Sequence of chain 49.E:
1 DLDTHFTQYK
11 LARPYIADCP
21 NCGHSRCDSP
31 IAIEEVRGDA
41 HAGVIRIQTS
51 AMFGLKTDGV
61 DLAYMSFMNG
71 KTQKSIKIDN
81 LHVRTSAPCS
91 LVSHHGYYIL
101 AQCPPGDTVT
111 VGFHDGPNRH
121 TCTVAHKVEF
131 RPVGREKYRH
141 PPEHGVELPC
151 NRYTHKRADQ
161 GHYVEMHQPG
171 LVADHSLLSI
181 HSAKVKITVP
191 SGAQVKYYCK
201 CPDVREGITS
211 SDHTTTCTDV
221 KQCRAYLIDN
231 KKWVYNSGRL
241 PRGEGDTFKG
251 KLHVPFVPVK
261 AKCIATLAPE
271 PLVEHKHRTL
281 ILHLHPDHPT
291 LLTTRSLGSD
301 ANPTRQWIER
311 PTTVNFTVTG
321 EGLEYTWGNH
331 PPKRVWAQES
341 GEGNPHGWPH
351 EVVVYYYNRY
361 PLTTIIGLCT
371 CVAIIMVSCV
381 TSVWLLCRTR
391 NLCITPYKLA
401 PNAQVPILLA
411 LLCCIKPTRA

Binding-site contacts:
Ligand atom C4 contacts residue ASN315 of chain 49.E at 4.3 Å.
Ligand atom C6 contacts residue ASN315 of chain 49.E at 4.5 Å.
Ligand atom O5 contacts residue THR313 of chain 49.E at 4.3 Å.
Ligand atom C5 contacts residue ASN315 of chain 49.E at 3.7 Å.
Ligand atom N2 contacts residue ASN315 of chain 49.E at 2.8 Å (h-bond).
Ligand atom C6 contacts residue THR313 of chain 49.E at 4.5 Å.
Ligand atom O5 contacts residue VAL314 of chain 49.E at 3.8 Å.
Ligand atom C1 contacts residue ASN315 of chain 49.E at 1.4 Å.
Ligand atom C8 contacts residue ILE281 of chain 49.E at 4.5 Å (hydrophobic).
Ligand atom C3 contacts residue ASN315 of chain 49.E at 3.8 Å.
Ligand atom C1 contacts residue VAL314 of chain 49.E at 4.4 Å (hydrophobic).
Ligand atom O7 contacts residue ASN315 of chain 49.E at 4.2 Å.
Ligand atom C7 contacts residue ASN315 of chain 49.E at 3.3 Å.
Ligand atom C8 contacts residue ASN315 of chain 49.E at 3.5 Å.
Ligand atom O5 contacts residue ASN315 of chain 49.E at 2.4 Å (h-bond).
Ligand atom C2 contacts residue ASN315 of chain 49.E at 2.5 Å.

A small-molecule ligand and the protein it binds are described below.
Small molecule (SMILES): CC(=O)N[C@@H]1[C@@H](O)[C@H](O)[C@@H](CO)O[C@H]1O